Binding-site contacts:
Ligand atom C4 contacts residue ASN600 of chain 1.B at 4.2 Å.
Ligand atom C2 contacts residue ASN600 of chain 1.B at 2.5 Å.
Ligand atom C8 contacts residue ASN600 of chain 1.B at 4.3 Å.
Ligand atom N2 contacts residue ASN600 of chain 1.B at 2.9 Å (h-bond).
Ligand atom C1 contacts residue ASN600 of chain 1.B at 1.4 Å.
Ligand atom C7 contacts residue ASN600 of chain 1.B at 3.0 Å.
Ligand atom C3 contacts residue ASN600 of chain 1.B at 3.8 Å.
Ligand atom C5 contacts residue ASN600 of chain 1.B at 3.7 Å.
Ligand atom O7 contacts residue ASN600 of chain 1.B at 2.9 Å (h-bond).
Ligand atom O5 contacts residue ASN600 of chain 1.B at 2.4 Å (h-bond).

This small molecule binds to this protein.
Small molecule (SMILES): CC(=O)N[C@@H]1[C@@H](O)[C@H](O)[C@@H](CO)O[C@H]1O

Sequence of chain 1.B:
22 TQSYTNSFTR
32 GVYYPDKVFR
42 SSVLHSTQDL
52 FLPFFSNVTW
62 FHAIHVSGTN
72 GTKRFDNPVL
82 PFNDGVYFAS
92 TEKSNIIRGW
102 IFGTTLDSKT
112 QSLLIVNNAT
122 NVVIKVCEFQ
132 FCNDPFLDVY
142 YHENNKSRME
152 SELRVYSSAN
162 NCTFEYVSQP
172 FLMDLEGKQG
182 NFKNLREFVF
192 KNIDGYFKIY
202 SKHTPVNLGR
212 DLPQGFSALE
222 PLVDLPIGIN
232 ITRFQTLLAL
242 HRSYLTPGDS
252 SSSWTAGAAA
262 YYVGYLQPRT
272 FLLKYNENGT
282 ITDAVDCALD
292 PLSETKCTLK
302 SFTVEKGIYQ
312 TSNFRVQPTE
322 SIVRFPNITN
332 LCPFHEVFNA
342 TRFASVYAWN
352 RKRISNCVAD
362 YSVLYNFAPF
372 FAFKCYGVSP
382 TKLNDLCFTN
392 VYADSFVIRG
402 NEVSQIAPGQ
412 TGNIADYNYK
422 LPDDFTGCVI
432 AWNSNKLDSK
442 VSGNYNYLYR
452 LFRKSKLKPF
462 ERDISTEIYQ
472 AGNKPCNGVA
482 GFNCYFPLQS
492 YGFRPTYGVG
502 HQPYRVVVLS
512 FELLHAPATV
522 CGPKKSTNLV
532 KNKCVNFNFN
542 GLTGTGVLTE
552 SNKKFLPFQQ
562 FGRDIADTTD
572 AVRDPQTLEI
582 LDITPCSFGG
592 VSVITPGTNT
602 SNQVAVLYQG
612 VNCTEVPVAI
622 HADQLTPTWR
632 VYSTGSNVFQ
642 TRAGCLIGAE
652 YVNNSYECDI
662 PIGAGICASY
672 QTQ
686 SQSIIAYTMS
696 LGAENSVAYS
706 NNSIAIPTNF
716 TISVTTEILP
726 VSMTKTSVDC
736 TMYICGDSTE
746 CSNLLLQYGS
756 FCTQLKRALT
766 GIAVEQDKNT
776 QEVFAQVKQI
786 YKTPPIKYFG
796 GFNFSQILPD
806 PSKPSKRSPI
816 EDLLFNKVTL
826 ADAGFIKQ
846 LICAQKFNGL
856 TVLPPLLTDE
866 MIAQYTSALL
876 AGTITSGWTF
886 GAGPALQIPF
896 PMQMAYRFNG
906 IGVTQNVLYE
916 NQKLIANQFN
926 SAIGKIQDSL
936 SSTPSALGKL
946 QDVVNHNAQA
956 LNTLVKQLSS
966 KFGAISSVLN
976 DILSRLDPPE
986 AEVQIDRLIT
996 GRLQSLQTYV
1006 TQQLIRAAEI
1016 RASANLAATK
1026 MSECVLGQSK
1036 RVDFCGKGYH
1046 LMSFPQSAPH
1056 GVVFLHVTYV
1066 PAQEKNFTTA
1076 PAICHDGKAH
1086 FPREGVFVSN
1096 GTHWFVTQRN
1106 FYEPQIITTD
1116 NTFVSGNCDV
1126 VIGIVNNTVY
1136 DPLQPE